A protein and the small-molecule ligand that binds it are described below.
Small molecule (SMILES): Cc1nc(N)nc(N)c1-c1ccc(Cl)c(Cl)c1

Sequence of chain 1.A:
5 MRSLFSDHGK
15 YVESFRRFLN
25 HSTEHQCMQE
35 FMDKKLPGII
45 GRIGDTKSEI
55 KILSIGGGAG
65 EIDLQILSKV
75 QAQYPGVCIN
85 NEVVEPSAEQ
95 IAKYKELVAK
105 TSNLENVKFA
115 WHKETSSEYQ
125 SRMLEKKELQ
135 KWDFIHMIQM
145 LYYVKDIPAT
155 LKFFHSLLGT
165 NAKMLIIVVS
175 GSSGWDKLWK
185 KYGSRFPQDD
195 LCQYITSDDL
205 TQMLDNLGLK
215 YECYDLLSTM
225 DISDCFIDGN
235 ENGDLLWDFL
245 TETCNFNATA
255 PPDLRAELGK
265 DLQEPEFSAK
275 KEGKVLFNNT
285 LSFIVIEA

Binding-site contacts:
Ligand atom C10 contacts residue PHE243 of chain 1.A at 4.0 Å (hydrophobic).
Ligand atom C11 contacts residue TRP179 of chain 1.A at 4.1 Å (hydrophobic).
Ligand atom C7 contacts residue TRP183 of chain 1.A at 4.0 Å (hydrophobic).
Ligand atom C8 contacts residue TYR146 of chain 1.A at 4.3 Å (hydrophobic).
Ligand atom C12 contacts residue VAL173 of chain 1.A at 3.6 Å (hydrophobic).
Ligand atom N3 contacts residue PHE22 of chain 1.A at 4.0 Å.
Ligand atom CL2 contacts residue TYR198 of chain 1.A at 4.0 Å.
Ligand atom C3 contacts residue TYR146 of chain 1.A at 4.1 Å (hydrophobic).
Ligand atom C4 contacts residue PHE243 of chain 1.A at 4.2 Å (hydrophobic).
Ligand atom N1 contacts residue PHE22 of chain 1.A at 4.2 Å.
Ligand atom C10 contacts residue TRP179 of chain 1.A at 4.2 Å (hydrophobic).
Ligand atom C9 contacts residue TRP183 of chain 1.A at 3.7 Å (hydrophobic).
Ligand atom N3 contacts residue GLU28 of chain 1.A at 2.5 Å (salt-bridge).
Ligand atom C3 contacts residue TYR147 of chain 1.A at 4.1 Å (hydrophobic).
Ligand atom C8 contacts residue TRP183 of chain 1.A at 3.7 Å (hydrophobic).
Ligand atom CL1 contacts residue GLU246 of chain 1.A at 4.0 Å.
Ligand atom N3 contacts residue GLN143 of chain 1.A at 3.4 Å (h-bond).
Ligand atom C2 contacts residue GLN143 of chain 1.A at 3.9 Å.
Ligand atom C2 contacts residue GLU28 of chain 1.A at 3.8 Å.
Ligand atom N1 contacts residue GLN143 of chain 1.A at 3.9 Å.
Ligand atom C10 contacts residue TRP183 of chain 1.A at 4.1 Å (hydrophobic).
Ligand atom N2 contacts residue PHE19 of chain 1.A at 4.1 Å.
Ligand atom N1 contacts residue GLU28 of chain 1.A at 4.2 Å.
Ligand atom C4 contacts residue TYR146 of chain 1.A at 4.2 Å (hydrophobic).
Ligand atom N1 contacts residue TYR146 of chain 1.A at 4.2 Å.
Ligand atom N4 contacts residue TYR147 of chain 1.A at 2.8 Å (h-bond).
Ligand atom C12 contacts residue TYR146 of chain 1.A at 4.3 Å (hydrophobic).
Ligand atom C11 contacts residue PHE243 of chain 1.A at 4.2 Å (hydrophobic).
Ligand atom CL1 contacts residue TYR198 of chain 1.A at 3.4 Å.
Ligand atom C5 contacts residue TYR146 of chain 1.A at 4.2 Å (hydrophobic).
Ligand atom CL1 contacts residue TRP183 of chain 1.A at 4.0 Å.
Ligand atom CL2 contacts residue GLN197 of chain 1.A at 3.0 Å.
Ligand atom CL2 contacts residue TYR146 of chain 1.A at 3.6 Å.
Ligand atom N2 contacts residue TYR146 of chain 1.A at 4.3 Å.
Ligand atom CL2 contacts residue TRP183 of chain 1.A at 4.2 Å.
Ligand atom C3 contacts residue PHE243 of chain 1.A at 4.2 Å (hydrophobic).
Ligand atom C12 contacts residue TRP179 of chain 1.A at 3.4 Å (hydrophobic).
Ligand atom C7 contacts residue TYR146 of chain 1.A at 3.9 Å (hydrophobic).
Ligand atom C2 contacts residue PHE22 of chain 1.A at 4.1 Å (hydrophobic).
Ligand atom N4 contacts residue TYR15 of chain 1.A at 3.6 Å (h-bond).